Sequence of chain 1.A:
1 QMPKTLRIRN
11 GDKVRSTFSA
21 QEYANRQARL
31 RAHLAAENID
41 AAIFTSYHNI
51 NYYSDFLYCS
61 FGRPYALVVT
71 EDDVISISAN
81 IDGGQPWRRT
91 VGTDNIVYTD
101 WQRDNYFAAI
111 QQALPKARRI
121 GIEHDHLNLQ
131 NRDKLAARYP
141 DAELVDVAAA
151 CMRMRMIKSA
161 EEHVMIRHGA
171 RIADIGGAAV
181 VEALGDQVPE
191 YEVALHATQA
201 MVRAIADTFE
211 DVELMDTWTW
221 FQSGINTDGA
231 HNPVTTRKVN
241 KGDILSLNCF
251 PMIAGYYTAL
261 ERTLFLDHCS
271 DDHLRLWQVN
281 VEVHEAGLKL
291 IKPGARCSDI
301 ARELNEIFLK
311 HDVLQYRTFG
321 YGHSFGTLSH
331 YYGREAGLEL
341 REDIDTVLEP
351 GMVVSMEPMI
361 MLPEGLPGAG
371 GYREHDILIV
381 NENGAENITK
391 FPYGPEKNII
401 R

Binding-site contacts:
Ligand atom N1 contacts residue GLU261 of chain 1.A at 2.5 Å (salt-bridge).
Ligand atom C1 contacts residue TYR257 of chain 1.A at 4.3 Å (hydrophobic).
Ligand atom O2 contacts residue ILE81 of chain 1.B at 3.7 Å.
Ligand atom C3 contacts residue HIS323 of chain 1.A at 3.9 Å.
Ligand atom C4 contacts residue PHE319 of chain 1.A at 3.9 Å (hydrophobic).
Ligand atom O1 contacts residue ARG334 of chain 1.A at 3.0 Å (salt-bridge).
Ligand atom C4 contacts residue ILE81 of chain 1.B at 3.8 Å (hydrophobic).
Ligand atom O2 contacts residue ARG334 of chain 1.A at 2.7 Å (salt-bridge).
Ligand atom C2 contacts residue HIS323 of chain 1.A at 3.6 Å.
Ligand atom O1 contacts residue ILE81 of chain 1.B at 4.2 Å.
Ligand atom C1 contacts residue HIS231 of chain 1.A at 3.3 Å.
Ligand atom N3 contacts residue GLU357 of chain 1.A at 4.2 Å.
Ligand atom N3 contacts residue HIS231 of chain 1.A at 2.8 Å (h-bond).
Ligand atom C3 contacts residue ILE81 of chain 1.B at 4.3 Å (hydrophobic).
Ligand atom O2 contacts residue ARG63 of chain 1.B at 2.9 Å (salt-bridge).
Ligand atom O3 contacts residue HIS231 of chain 1.A at 3.2 Å (h-bond).
Ligand atom C4 contacts residue HIS231 of chain 1.A at 4.2 Å.
Ligand atom C3 contacts residue PHE319 of chain 1.A at 3.9 Å (hydrophobic).
Ligand atom O2 contacts residue HIS231 of chain 1.A at 3.2 Å.
Ligand atom O3 contacts residue ALA230 of chain 1.A at 3.8 Å.
Ligand atom C2 contacts residue PHE61 of chain 1.B at 3.4 Å (hydrophobic).
Ligand atom C2 contacts residue ARG334 of chain 1.A at 4.3 Å.
Ligand atom C3 contacts residue GLU357 of chain 1.A at 3.5 Å.
Ligand atom C1 contacts residue GLU357 of chain 1.A at 3.6 Å.
Ligand atom C4 contacts residue HIS323 of chain 1.A at 4.3 Å.
Ligand atom O1 contacts residue PHE319 of chain 1.A at 3.3 Å.
Ligand atom C3 contacts residue ARG334 of chain 1.A at 4.2 Å.
Ligand atom C4 contacts residue ARG63 of chain 1.B at 3.7 Å.
Ligand atom C1 contacts residue GLU261 of chain 1.A at 3.2 Å.
Ligand atom C4 contacts residue ARG334 of chain 1.A at 3.1 Å.
Ligand atom O3 contacts residue GLU357 of chain 1.A at 3.7 Å.
Ligand atom N1 contacts residue HIS375 of chain 1.A at 3.8 Å.
Ligand atom O3 contacts residue GLU261 of chain 1.A at 3.4 Å (salt-bridge).
Ligand atom C2 contacts residue TYR257 of chain 1.A at 3.6 Å (hydrophobic).
Ligand atom O1 contacts residue ARG63 of chain 1.B at 3.0 Å (salt-bridge).
Ligand atom N1 contacts residue GLU357 of chain 1.A at 2.7 Å (salt-bridge).
Ligand atom C3 contacts residue HIS231 of chain 1.A at 3.9 Å.
Ligand atom N1 contacts residue TYR257 of chain 1.A at 4.1 Å.
Ligand atom O2 contacts residue PHE61 of chain 1.B at 4.0 Å.
Ligand atom C2 contacts residue HIS231 of chain 1.A at 3.5 Å.

Sequence of chain 1.B:
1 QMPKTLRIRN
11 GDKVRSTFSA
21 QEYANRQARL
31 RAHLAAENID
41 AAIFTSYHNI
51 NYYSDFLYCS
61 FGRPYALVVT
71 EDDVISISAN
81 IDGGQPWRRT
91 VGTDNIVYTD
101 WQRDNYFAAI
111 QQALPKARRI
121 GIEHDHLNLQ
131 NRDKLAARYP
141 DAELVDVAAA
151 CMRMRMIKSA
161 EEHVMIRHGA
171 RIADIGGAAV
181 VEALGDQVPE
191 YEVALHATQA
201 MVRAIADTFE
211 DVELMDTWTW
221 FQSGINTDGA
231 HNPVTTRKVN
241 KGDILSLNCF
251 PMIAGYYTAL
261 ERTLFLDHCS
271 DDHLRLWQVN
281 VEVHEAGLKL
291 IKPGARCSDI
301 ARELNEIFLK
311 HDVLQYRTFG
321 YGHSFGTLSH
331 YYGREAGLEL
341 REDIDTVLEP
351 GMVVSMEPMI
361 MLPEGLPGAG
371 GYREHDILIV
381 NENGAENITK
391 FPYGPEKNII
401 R

The small molecule below binds the protein below.
Small molecule (SMILES): CN(CC(=O)O)C(N)=O